Binding-site contacts:
Ligand atom O7 contacts residue ASN133 of chain 1.D at 3.1 Å (h-bond).
Ligand atom O3 contacts residue ASN326 of chain 1.B at 2.9 Å (h-bond).
Ligand atom C3 contacts residue ASN326 of chain 1.B at 3.7 Å.
Ligand atom O6 contacts residue THR388 of chain 1.B at 3.7 Å.
Ligand atom C3 contacts residue ASN133 of chain 1.D at 3.7 Å.
Ligand atom O4 contacts residue ASN326 of chain 1.B at 3.5 Å (h-bond).
Ligand atom O4 contacts residue ARG327 of chain 1.B at 3.6 Å (salt-bridge).
Ligand atom O6 contacts residue GLY387 of chain 1.B at 2.9 Å (h-bond).
Ligand atom C2 contacts residue ASN133 of chain 1.D at 2.2 Å.
Ligand atom C7 contacts residue ASN133 of chain 1.D at 3.1 Å.
Ligand atom O5 contacts residue ASN133 of chain 1.D at 2.4 Å (h-bond).
Ligand atom O5 contacts residue VAL325 of chain 1.B at 3.9 Å.
Ligand atom O2 contacts residue GLN324 of chain 1.B at 2.9 Å (h-bond).
Ligand atom C6 contacts residue GLY387 of chain 1.B at 3.5 Å.
Ligand atom N2 contacts residue ASN133 of chain 1.D at 2.7 Å (h-bond).
Ligand atom O2 contacts residue ARG327 of chain 1.B at 3.2 Å (salt-bridge).
Ligand atom O6 contacts residue VAL325 of chain 1.B at 3.9 Å.
Ligand atom C4 contacts residue GLN324 of chain 1.B at 3.3 Å.
Ligand atom O5 contacts residue ASN326 of chain 1.B at 3.6 Å.
Ligand atom C6 contacts residue TYR386 of chain 1.B at 3.3 Å (hydrophobic).
Ligand atom O4 contacts residue GLN324 of chain 1.B at 3.8 Å.
Ligand atom C2 contacts residue GLN324 of chain 1.B at 3.6 Å.
Ligand atom C2 contacts residue ARG327 of chain 1.B at 3.7 Å.
Ligand atom C1 contacts residue GLY387 of chain 1.B at 3.8 Å.
Ligand atom C3 contacts residue GLN324 of chain 1.B at 3.6 Å.
Ligand atom O2 contacts residue ASN326 of chain 1.B at 3.3 Å (h-bond).
Ligand atom O3 contacts residue GLN324 of chain 1.B at 3.9 Å.
Ligand atom C5 contacts residue ASN133 of chain 1.D at 3.7 Å.
Ligand atom C8 contacts residue GLN153 of chain 1.D at 3.7 Å.
Ligand atom C5 contacts residue TYR386 of chain 1.B at 3.7 Å (hydrophobic).
Ligand atom O2 contacts residue VAL325 of chain 1.B at 3.3 Å.
Ligand atom O6 contacts residue TYR386 of chain 1.B at 3.4 Å.
Ligand atom O5 contacts residue THR388 of chain 1.B at 3.5 Å.
Ligand atom C2 contacts residue THR388 of chain 1.B at 3.9 Å.
Ligand atom O4 contacts residue ARG327 of chain 1.B at 3.3 Å (salt-bridge).
Ligand atom O5 contacts residue TYR386 of chain 1.B at 3.6 Å (h-bond).
Ligand atom O3 contacts residue GLN324 of chain 1.B at 3.2 Å (h-bond).
Ligand atom C1 contacts residue ASN133 of chain 1.D at 1.5 Å.
Ligand atom O5 contacts residue GLY387 of chain 1.B at 3.2 Å.
Ligand atom C6 contacts residue VAL325 of chain 1.B at 3.9 Å (hydrophobic).

A small-molecule ligand and the protein it binds are described below.
Small molecule (SMILES): CC(=O)N[C@H]1[C@H](O[C@H]2[C@H](O)[C@@H](NC(C)=O)CO[C@@H]2CO)O[C@H](CO)[C@@H](O[C@@H]2O[C@H](CO[C@H]3O[C@H](CO)[C@@H](O)[C@H](O[C@H]4O[C@H](CO)[C@@H](O)[C@H](O)[C@@H]4O)[C@@H]3O)[C@@H](O)[C@H](O[C@H]3O[C@H](CO)[C@@H](O)[C@H](O)[C@@H]3O[C@H]3O[C@H](CO)[C@@H](O)[C@H](O)[C@@H]3O)[C@@H]2O)[C@@H]1O

Sequence of chain 1.D:
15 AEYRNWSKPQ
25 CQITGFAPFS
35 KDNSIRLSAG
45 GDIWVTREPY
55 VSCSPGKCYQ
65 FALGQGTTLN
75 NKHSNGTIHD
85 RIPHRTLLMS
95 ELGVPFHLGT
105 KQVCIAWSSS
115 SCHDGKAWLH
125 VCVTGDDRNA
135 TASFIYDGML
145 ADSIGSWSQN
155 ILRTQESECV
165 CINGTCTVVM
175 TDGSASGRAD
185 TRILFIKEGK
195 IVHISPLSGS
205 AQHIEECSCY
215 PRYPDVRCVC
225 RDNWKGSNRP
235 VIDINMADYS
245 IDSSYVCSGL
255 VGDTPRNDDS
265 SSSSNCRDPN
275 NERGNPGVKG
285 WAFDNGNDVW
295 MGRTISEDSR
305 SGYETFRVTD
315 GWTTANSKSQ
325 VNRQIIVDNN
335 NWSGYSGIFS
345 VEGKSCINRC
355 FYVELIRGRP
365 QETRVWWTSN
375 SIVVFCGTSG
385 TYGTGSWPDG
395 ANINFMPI

Sequence of chain 1.B:
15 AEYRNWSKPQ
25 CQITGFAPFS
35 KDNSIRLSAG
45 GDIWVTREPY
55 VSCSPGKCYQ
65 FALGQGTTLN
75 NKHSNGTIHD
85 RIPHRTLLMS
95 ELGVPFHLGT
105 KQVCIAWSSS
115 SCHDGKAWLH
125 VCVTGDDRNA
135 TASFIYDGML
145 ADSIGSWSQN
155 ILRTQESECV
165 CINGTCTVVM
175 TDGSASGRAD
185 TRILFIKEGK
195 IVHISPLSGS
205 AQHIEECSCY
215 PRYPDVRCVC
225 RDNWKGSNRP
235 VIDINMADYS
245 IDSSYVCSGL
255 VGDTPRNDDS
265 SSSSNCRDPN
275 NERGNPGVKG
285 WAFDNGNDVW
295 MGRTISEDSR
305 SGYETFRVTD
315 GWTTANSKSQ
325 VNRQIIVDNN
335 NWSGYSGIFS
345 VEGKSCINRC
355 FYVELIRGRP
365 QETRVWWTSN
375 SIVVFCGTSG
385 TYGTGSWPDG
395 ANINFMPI